A protein and the small-molecule ligand that binds it are described below.
Small molecule (SMILES): Nc1nc2c(ncn2[C@@H]2O[C@H](CO[P](=O)(O)O[P](=O)(O)NP(=O)(O)O)[C@@H](O)[C@H]2O)c(=O)[nH]1

Binding-site contacts:
Ligand atom O3G contacts residue THR39 of chain 1.G at 2.4 Å (h-bond).
Ligand atom O3' contacts residue ASP34 of chain 1.G at 2.8 Å (salt-bridge).
Ligand atom O1G contacts residue GLN65 of chain 1.G at 2.2 Å (h-bond).
Ligand atom O2B contacts residue THR39 of chain 1.G at 3.3 Å (h-bond).
Ligand atom C3' contacts residue ASP34 of chain 1.G at 3.1 Å.
Ligand atom O2A contacts residue SER21 of chain 1.G at 3.1 Å (h-bond).
Ligand atom N9 contacts residue LYS121 of chain 1.G at 3.1 Å (salt-bridge).
Ligand atom PG contacts residue GLN65 of chain 1.G at 3.2 Å.
Ligand atom O2G contacts residue ALA63 of chain 1.G at 3.3 Å.
Ligand atom C8 contacts residue GLY19 of chain 1.G at 3.2 Å.
Ligand atom O6 contacts residue ALA150 of chain 1.G at 2.8 Å (h-bond).
Ligand atom C6 contacts residue ASN120 of chain 1.G at 3.0 Å.
Ligand atom N3B contacts residue GLY17 of chain 1.G at 3.0 Å (h-bond).
Ligand atom C1' contacts residue LYS121 of chain 1.G at 3.1 Å.
Ligand atom C5 contacts residue ASN120 of chain 1.G at 3.2 Å.
Ligand atom O2G contacts residue GLY64 of chain 1.G at 2.2 Å (h-bond).
Ligand atom O3G contacts residue LYS20 of chain 1.G at 3.1 Å (salt-bridge).
Ligand atom O2A contacts residue LYS20 of chain 1.G at 3.0 Å (salt-bridge).
Ligand atom O1B contacts residue LYS20 of chain 1.G at 2.1 Å (salt-bridge).
Ligand atom O2G contacts residue GLN65 of chain 1.G at 2.9 Å (h-bond).
Ligand atom O3A contacts residue VAL18 of chain 1.G at 3.3 Å (h-bond).
Ligand atom O2A contacts residue GLY19 of chain 1.G at 2.5 Å.
Ligand atom N7 contacts residue GLY19 of chain 1.G at 3.3 Å.
Ligand atom N7 contacts residue ASN120 of chain 1.G at 2.9 Å (h-bond).
Ligand atom N1 contacts residue ASP123 of chain 1.G at 3.3 Å (salt-bridge).
Ligand atom O2B contacts residue MG1 of chain 1.N at 1.7 Å.
Ligand atom O6 contacts residue ASN120 of chain 1.G at 2.5 Å (h-bond).
Ligand atom O3A contacts residue GLY19 of chain 1.G at 3.0 Å (h-bond).
Ligand atom N3 contacts residue LYS121 of chain 1.G at 3.2 Å (salt-bridge).
Ligand atom O1A contacts residue SER21 of chain 1.G at 3.1 Å.
Ligand atom O2A contacts residue ALA22 of chain 1.G at 3.1 Å (h-bond).
Ligand atom PB contacts residue LYS20 of chain 1.G at 2.9 Å.
Ligand atom O1G contacts residue PRO38 of chain 1.G at 3.0 Å.
Ligand atom O2B contacts residue SER21 of chain 1.G at 2.2 Å (h-bond).
Ligand atom O2' contacts residue ASP34 of chain 1.G at 2.8 Å (salt-bridge).
Ligand atom N2 contacts residue ASP123 of chain 1.G at 3.1 Å (salt-bridge).
Ligand atom C4 contacts residue LYS121 of chain 1.G at 3.1 Å.
Ligand atom PB contacts residue MG1 of chain 1.N at 3.0 Å.
Ligand atom O2B contacts residue LYS20 of chain 1.G at 3.1 Å (salt-bridge).
Ligand atom O3G contacts residue MG1 of chain 1.N at 2.1 Å.

Sequence of chain 1.G:
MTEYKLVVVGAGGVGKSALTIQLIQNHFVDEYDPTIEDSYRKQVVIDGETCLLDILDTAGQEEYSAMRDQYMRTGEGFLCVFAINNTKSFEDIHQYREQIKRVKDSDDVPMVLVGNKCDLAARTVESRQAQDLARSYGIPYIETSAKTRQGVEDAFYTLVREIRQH